Sequence of chain 1.B:
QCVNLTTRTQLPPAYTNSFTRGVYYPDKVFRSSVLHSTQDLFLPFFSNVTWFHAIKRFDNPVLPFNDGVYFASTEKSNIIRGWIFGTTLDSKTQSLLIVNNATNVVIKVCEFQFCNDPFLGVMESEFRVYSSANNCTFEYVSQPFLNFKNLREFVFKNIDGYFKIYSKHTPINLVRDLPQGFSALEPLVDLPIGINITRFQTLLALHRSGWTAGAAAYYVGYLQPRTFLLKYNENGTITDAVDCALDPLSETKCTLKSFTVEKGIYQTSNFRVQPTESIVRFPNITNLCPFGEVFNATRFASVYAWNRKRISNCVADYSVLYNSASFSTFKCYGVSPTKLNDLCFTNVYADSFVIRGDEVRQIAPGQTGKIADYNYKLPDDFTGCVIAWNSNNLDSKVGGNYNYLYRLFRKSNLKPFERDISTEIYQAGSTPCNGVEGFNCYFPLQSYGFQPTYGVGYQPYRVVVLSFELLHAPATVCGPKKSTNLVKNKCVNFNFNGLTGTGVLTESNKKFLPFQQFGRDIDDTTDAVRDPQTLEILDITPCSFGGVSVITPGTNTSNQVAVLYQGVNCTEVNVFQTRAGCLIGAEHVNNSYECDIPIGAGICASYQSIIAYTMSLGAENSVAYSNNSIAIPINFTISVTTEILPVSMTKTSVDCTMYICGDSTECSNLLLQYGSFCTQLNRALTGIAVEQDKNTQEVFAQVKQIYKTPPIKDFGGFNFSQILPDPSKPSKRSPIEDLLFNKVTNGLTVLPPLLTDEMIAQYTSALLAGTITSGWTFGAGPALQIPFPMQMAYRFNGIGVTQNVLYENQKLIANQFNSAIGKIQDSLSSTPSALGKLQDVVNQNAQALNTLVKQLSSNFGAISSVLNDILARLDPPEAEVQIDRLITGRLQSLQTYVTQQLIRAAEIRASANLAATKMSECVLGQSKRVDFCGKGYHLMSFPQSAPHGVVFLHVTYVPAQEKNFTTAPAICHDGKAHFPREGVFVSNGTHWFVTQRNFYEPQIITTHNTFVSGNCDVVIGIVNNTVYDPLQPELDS

A small-molecule ligand and the protein it binds are described below.
Small molecule (SMILES): CC(=O)N[C@@H]1[C@@H](O)[C@H](O)[C@@H](CO)O[C@H]1O

Binding-site contacts:
Ligand atom C1 contacts residue THR236 of chain 1.B at 4.0 Å.
Ligand atom C2 contacts residue ASN234 of chain 1.B at 2.4 Å.
Ligand atom C1 contacts residue ASN234 of chain 1.B at 1.4 Å.
Ligand atom O6 contacts residue THR236 of chain 1.B at 3.5 Å (h-bond).
Ligand atom C5 contacts residue THR236 of chain 1.B at 3.8 Å.
Ligand atom C1 contacts residue THR108 of chain 1.B at 4.4 Å.
Ligand atom C6 contacts residue THR236 of chain 1.B at 4.2 Å.
Ligand atom C8 contacts residue ASN234 of chain 1.B at 4.4 Å.
Ligand atom O7 contacts residue ASN234 of chain 1.B at 3.2 Å (h-bond).
Ligand atom C5 contacts residue ASN234 of chain 1.B at 3.7 Å.
Ligand atom O5 contacts residue THR108 of chain 1.B at 3.9 Å.
Ligand atom C4 contacts residue ASN234 of chain 1.B at 4.2 Å.
Ligand atom C3 contacts residue ASN234 of chain 1.B at 3.8 Å.
Ligand atom O6 contacts residue THR108 of chain 1.B at 3.7 Å.
Ligand atom O5 contacts residue ASN234 of chain 1.B at 2.4 Å (h-bond).
Ligand atom O5 contacts residue THR236 of chain 1.B at 3.7 Å.
Ligand atom C7 contacts residue ASN234 of chain 1.B at 3.3 Å.
Ligand atom N2 contacts residue ASN234 of chain 1.B at 2.9 Å (h-bond).